Sequence of chain 1.A:
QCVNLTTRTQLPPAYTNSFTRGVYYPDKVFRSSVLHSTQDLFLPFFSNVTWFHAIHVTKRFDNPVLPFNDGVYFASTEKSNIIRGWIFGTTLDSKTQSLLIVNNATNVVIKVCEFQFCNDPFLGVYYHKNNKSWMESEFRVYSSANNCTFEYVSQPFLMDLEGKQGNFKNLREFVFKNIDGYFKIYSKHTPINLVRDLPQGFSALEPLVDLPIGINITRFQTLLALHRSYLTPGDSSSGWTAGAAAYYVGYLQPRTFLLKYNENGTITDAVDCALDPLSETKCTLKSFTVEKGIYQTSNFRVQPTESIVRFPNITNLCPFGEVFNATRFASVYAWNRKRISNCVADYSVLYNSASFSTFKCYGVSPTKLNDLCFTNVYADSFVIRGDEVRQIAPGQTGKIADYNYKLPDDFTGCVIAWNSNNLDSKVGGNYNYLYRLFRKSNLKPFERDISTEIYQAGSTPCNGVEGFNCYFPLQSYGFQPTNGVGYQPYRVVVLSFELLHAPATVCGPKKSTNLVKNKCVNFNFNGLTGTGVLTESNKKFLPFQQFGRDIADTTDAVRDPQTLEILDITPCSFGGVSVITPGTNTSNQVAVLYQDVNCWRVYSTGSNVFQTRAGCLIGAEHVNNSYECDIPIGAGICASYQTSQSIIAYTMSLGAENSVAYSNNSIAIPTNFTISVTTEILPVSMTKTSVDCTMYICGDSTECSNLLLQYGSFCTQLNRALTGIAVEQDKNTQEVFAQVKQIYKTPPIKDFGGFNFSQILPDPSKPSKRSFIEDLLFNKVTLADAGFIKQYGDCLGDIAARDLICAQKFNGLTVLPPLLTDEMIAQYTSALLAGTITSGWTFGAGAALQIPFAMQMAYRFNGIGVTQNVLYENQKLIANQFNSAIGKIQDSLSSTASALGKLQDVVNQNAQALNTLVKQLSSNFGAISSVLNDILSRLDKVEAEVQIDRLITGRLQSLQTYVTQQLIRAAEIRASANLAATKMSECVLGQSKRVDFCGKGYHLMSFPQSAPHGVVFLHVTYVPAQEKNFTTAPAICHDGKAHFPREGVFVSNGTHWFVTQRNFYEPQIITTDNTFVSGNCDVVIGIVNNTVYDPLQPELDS

Binding-site contacts:
Ligand atom C8 contacts residue LYS1073 of chain 1.C at 4.0 Å.
Ligand atom C1 contacts residue ASN1074 of chain 1.C at 1.4 Å.
Ligand atom C8 contacts residue ASN1074 of chain 1.C at 4.2 Å.
Ligand atom C1 contacts residue GLN895 of chain 1.A at 4.3 Å.
Ligand atom C4 contacts residue ALA706 of chain 1.C at 4.4 Å (hydrophobic).
Ligand atom O4 contacts residue ALA706 of chain 1.C at 4.2 Å.
Ligand atom C7 contacts residue ASN1074 of chain 1.C at 3.4 Å.
Ligand atom C5 contacts residue ASN1074 of chain 1.C at 3.6 Å.
Ligand atom O7 contacts residue ASN1074 of chain 1.C at 3.5 Å (h-bond).
Ligand atom N2 contacts residue ASN1074 of chain 1.C at 3.0 Å (h-bond).
Ligand atom C7 contacts residue ALA706 of chain 1.C at 4.5 Å (hydrophobic).
Ligand atom N2 contacts residue ALA706 of chain 1.C at 4.4 Å.
Ligand atom C2 contacts residue ASN1074 of chain 1.C at 2.4 Å.
Ligand atom C3 contacts residue ASN1074 of chain 1.C at 3.8 Å.
Ligand atom C6 contacts residue ALA706 of chain 1.C at 4.0 Å (hydrophobic).
Ligand atom O5 contacts residue ASN1074 of chain 1.C at 2.3 Å (h-bond).
Ligand atom O5 contacts residue ALA706 of chain 1.C at 4.3 Å.
Ligand atom C8 contacts residue ALA706 of chain 1.C at 4.2 Å (hydrophobic).
Ligand atom C4 contacts residue ASN1074 of chain 1.C at 4.2 Å.
Ligand atom C8 contacts residue GLU1072 of chain 1.C at 3.5 Å.
Ligand atom C5 contacts residue ALA706 of chain 1.C at 3.5 Å (hydrophobic).

This protein binds this small molecule.
Small molecule (SMILES): CC(=O)N[C@H]1[C@H](O[C@H]2[C@H](O)[C@@H](NC(C)=O)CO[C@@H]2CO)O[C@H](CO)[C@@H](O)[C@@H]1O

Sequence of chain 1.C:
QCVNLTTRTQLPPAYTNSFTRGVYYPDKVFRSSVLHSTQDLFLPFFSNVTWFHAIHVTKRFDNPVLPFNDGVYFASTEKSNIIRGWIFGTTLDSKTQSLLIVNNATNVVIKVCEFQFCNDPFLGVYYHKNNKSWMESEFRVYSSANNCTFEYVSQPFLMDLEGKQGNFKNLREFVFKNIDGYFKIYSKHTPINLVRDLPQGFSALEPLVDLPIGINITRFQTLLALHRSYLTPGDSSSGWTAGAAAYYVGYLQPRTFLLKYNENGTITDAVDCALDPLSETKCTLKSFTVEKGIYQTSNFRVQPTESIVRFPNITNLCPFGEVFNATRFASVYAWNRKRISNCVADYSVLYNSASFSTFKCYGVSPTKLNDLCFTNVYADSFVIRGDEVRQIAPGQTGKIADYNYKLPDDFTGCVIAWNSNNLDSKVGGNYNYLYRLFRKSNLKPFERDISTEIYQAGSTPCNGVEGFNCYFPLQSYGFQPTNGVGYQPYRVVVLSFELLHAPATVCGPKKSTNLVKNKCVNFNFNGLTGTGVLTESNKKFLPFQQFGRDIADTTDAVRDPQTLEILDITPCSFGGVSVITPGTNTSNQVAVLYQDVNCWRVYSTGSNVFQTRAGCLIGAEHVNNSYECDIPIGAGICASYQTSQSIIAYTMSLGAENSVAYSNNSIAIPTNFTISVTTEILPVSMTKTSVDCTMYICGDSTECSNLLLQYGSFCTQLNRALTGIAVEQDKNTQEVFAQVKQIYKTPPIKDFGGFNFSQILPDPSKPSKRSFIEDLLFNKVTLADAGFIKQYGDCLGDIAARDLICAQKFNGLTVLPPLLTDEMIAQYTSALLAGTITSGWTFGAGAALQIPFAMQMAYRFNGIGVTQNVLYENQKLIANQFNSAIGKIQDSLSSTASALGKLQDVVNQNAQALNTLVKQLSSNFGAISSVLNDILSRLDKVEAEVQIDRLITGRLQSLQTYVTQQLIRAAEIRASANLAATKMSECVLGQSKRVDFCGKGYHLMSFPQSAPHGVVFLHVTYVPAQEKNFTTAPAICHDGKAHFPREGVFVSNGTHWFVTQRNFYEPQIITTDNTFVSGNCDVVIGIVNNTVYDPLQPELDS